Binding-site contacts:
Ligand atom N2 contacts residue LEU186 of chain 1.C at 3.8 Å.
Ligand atom N2 contacts residue VAL181 of chain 1.C at 3.3 Å (h-bond).
Ligand atom C2 contacts residue ASP187 of chain 1.C at 4.2 Å.
Ligand atom O6 contacts residue PHE180 of chain 1.C at 3.4 Å.
Ligand atom C2 contacts residue LEU186 of chain 1.C at 4.3 Å (hydrophobic).
Ligand atom OAD contacts residue SER132 of chain 1.C at 2.9 Å (h-bond).
Ligand atom N7 contacts residue LYS159 of chain 1.C at 3.5 Å.
Ligand atom CAS contacts residue POP1 of chain 1.P at 4.0 Å.
Ligand atom CAI contacts residue ASP131 of chain 1.C at 3.6 Å.
Ligand atom OAD contacts residue LEU134 of chain 1.C at 4.2 Å.
Ligand atom C6 contacts residue LYS159 of chain 1.C at 4.2 Å.
Ligand atom OAC contacts residue ASP131 of chain 1.C at 4.2 Å.
Ligand atom C5 contacts residue LYS159 of chain 1.C at 4.2 Å.
Ligand atom OAN contacts residue ASP131 of chain 1.C at 4.1 Å.
Ligand atom OAE contacts residue THR135 of chain 1.C at 3.9 Å.
Ligand atom OAC contacts residue VAL129 of chain 1.C at 3.9 Å.
Ligand atom C6 contacts residue PHE180 of chain 1.C at 4.2 Å (hydrophobic).
Ligand atom CAT contacts residue POP1 of chain 1.P at 4.4 Å.
Ligand atom N1 contacts residue VAL181 of chain 1.C at 2.7 Å (h-bond).
Ligand atom OAD contacts residue GLY133 of chain 1.C at 2.6 Å (h-bond).
Ligand atom PAV contacts residue GLY133 of chain 1.C at 4.0 Å.
Ligand atom C8 contacts residue ASP131 of chain 1.C at 3.7 Å.
Ligand atom N2 contacts residue ASP187 of chain 1.C at 3.0 Å (salt-bridge).
Ligand atom PAV contacts residue ASP131 of chain 1.C at 4.1 Å.
Ligand atom OAE contacts residue GLY133 of chain 1.C at 4.2 Å.
Ligand atom OAE contacts residue SER132 of chain 1.C at 3.5 Å (h-bond).
Ligand atom O6 contacts residue LYS159 of chain 1.C at 3.2 Å (salt-bridge).
Ligand atom PAV contacts residue SER132 of chain 1.C at 3.8 Å.
Ligand atom NAL contacts residue POP1 of chain 1.P at 4.3 Å.
Ligand atom O6 contacts residue ASP179 of chain 1.C at 3.7 Å.
Ligand atom OAE contacts residue LEU134 of chain 1.C at 4.3 Å.
Ligand atom OAD contacts residue ASP131 of chain 1.C at 3.2 Å (salt-bridge).
Ligand atom CAI contacts residue SER132 of chain 1.C at 4.4 Å.
Ligand atom N2 contacts residue MG1 of chain 1.O at 4.0 Å.
Ligand atom O6 contacts residue VAL181 of chain 1.C at 2.9 Å (h-bond).
Ligand atom C6 contacts residue VAL181 of chain 1.C at 3.6 Å (hydrophobic).
Ligand atom CAG contacts residue POP1 of chain 1.P at 3.5 Å.
Ligand atom OAD contacts residue VAL130 of chain 1.C at 4.4 Å.
Ligand atom N7 contacts residue ASP131 of chain 1.C at 4.0 Å.
Ligand atom C2 contacts residue VAL181 of chain 1.C at 3.4 Å (hydrophobic).

A small-molecule ligand and the protein it binds are described below.
Small molecule (SMILES): Nc1nc2c(ncn2[C@@H]2CNC[C@@H]2OCP(=O)(O)O)c(=O)[nH]1

Sequence of chain 1.C:
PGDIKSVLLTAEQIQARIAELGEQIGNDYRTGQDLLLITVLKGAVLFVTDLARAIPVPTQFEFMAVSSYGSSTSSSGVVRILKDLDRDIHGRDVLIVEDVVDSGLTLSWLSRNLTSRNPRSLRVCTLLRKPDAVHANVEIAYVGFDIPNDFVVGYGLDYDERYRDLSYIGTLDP